Sequence of chain 1.B:
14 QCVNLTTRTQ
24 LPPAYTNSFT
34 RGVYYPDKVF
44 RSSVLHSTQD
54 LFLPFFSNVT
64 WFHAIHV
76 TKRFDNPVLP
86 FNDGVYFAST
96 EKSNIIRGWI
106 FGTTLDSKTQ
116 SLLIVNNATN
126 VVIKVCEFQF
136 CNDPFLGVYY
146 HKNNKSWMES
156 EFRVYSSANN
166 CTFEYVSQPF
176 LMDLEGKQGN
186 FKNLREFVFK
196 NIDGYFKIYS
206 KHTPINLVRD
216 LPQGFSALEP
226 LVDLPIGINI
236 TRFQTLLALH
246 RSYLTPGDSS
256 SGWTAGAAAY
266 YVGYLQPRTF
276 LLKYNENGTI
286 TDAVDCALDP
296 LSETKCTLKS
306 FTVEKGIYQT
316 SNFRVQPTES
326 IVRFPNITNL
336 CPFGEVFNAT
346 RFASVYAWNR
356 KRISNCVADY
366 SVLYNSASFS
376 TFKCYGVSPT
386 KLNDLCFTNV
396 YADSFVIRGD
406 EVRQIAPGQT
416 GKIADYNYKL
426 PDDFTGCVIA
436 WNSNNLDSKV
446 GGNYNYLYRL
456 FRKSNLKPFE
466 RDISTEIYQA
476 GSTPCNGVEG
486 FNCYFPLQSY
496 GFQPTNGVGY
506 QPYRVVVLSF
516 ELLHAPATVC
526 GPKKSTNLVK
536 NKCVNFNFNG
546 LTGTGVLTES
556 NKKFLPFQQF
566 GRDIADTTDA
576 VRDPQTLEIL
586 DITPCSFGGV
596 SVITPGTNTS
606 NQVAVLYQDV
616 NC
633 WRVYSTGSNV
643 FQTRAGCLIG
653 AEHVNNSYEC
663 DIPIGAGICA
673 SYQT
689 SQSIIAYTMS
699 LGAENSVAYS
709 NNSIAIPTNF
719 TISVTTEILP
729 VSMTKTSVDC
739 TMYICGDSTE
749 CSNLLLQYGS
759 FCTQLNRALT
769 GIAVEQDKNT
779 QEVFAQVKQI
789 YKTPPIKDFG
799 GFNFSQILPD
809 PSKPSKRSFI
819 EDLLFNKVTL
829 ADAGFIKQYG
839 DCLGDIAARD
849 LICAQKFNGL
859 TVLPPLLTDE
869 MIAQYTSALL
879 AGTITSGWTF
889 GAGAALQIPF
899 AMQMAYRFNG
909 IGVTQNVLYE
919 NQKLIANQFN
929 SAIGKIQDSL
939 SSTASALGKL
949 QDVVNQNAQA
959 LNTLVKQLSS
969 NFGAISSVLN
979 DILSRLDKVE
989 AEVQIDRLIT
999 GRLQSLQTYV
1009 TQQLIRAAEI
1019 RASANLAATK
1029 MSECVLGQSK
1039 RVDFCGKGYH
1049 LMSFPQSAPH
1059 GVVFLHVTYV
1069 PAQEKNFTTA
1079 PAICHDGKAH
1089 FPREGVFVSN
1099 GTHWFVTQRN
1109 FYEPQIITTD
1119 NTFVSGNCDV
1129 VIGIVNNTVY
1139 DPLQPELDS

Binding-site contacts:
Ligand atom O7 contacts residue ASN1134 of chain 1.B at 3.4 Å (h-bond).
Ligand atom C2 contacts residue ASN1134 of chain 1.B at 2.4 Å.
Ligand atom N2 contacts residue ASN1134 of chain 1.B at 2.9 Å (h-bond).
Ligand atom C1 contacts residue ASN1134 of chain 1.B at 1.4 Å.
Ligand atom C3 contacts residue ASN1134 of chain 1.B at 3.8 Å.
Ligand atom C5 contacts residue ASN1134 of chain 1.B at 3.6 Å.
Ligand atom C7 contacts residue ASN1134 of chain 1.B at 3.4 Å.
Ligand atom C4 contacts residue ASN1134 of chain 1.B at 4.2 Å.
Ligand atom O5 contacts residue ASN1134 of chain 1.B at 2.3 Å (h-bond).

The protein below binds the small molecule below.
Small molecule (SMILES): CC(=O)N[C@H]1[C@H](O[C@H]2[C@H](O)[C@@H](NC(C)=O)CO[C@@H]2CO)O[C@H](CO)[C@@H](O)[C@@H]1O